Binding-site contacts:
Ligand atom C8 contacts residue TYR17 of chain 9.Y at 4.0 Å (hydrophobic).
Ligand atom O5 contacts residue ASN19 of chain 9.Y at 2.2 Å (h-bond).
Ligand atom N2 contacts residue ASN19 of chain 9.Y at 4.0 Å.
Ligand atom C6 contacts residue ASN19 of chain 9.Y at 4.1 Å.
Ligand atom C2 contacts residue ASN19 of chain 9.Y at 3.4 Å.
Ligand atom C4 contacts residue ASN19 of chain 9.Y at 4.5 Å.
Ligand atom O6 contacts residue ASN19 of chain 9.Y at 4.4 Å.
Ligand atom C5 contacts residue ASN19 of chain 9.Y at 3.3 Å.
Ligand atom C1 contacts residue ASN19 of chain 9.Y at 1.9 Å.
Ligand atom C3 contacts residue ASN19 of chain 9.Y at 4.4 Å.
Ligand atom O7 contacts residue ASN19 of chain 9.Y at 4.4 Å.

This small molecule binds to this protein.
Small molecule (SMILES): CC(=O)N[C@H]1[C@H](O[C@H]2[C@H](O)[C@@H](NC(C)=O)CO[C@@H]2CO)O[C@H](CO)[C@@H](O)[C@@H]1O

Sequence of chain 9.Y:
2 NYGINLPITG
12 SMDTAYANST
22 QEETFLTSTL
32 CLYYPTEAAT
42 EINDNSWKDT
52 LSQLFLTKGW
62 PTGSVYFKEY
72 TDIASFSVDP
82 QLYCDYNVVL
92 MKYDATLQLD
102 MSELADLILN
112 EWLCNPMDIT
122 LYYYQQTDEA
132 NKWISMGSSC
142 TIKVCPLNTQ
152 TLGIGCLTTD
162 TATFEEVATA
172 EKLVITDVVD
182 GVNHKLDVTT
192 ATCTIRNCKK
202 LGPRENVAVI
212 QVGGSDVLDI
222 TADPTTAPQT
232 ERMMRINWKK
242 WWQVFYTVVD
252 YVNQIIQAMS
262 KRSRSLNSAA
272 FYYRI